Sequence of chain 1.A:
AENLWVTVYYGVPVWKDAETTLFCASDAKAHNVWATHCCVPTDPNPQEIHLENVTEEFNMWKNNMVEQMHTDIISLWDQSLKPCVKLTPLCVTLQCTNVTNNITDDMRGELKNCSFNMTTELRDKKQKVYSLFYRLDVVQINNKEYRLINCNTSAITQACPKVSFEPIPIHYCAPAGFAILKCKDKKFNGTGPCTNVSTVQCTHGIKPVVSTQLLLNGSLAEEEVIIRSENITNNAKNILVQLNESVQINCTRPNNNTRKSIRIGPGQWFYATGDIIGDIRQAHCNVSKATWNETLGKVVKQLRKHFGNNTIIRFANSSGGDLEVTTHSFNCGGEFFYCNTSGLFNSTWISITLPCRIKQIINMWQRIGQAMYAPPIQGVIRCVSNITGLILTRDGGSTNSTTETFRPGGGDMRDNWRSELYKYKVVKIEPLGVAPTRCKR

Binding-site contacts:
Ligand atom N2 contacts residue ASN308 of chain 1.A at 2.8 Å (h-bond).
Ligand atom C8 contacts residue ASN308 of chain 1.A at 4.3 Å.
Ligand atom C1 contacts residue ASN308 of chain 1.A at 1.5 Å.
Ligand atom C6 contacts residue THR363 of chain 1.A at 3.8 Å.
Ligand atom C4 contacts residue ASN308 of chain 1.A at 4.2 Å.
Ligand atom C2 contacts residue ASN308 of chain 1.A at 2.5 Å.
Ligand atom O7 contacts residue ASN308 of chain 1.A at 3.7 Å.
Ligand atom O6 contacts residue THR363 of chain 1.A at 3.0 Å (h-bond).
Ligand atom C5 contacts residue ASN308 of chain 1.A at 3.7 Å.
Ligand atom C6 contacts residue TRP364 of chain 1.A at 4.3 Å (hydrophobic).
Ligand atom O5 contacts residue ASN308 of chain 1.A at 2.5 Å (h-bond).
Ligand atom C3 contacts residue ASN308 of chain 1.A at 3.8 Å.
Ligand atom C4 contacts residue TRP364 of chain 1.A at 4.3 Å (hydrophobic).
Ligand atom C6 contacts residue SER362 of chain 1.A at 4.5 Å.
Ligand atom O5 contacts residue TRP364 of chain 1.A at 4.2 Å.
Ligand atom O6 contacts residue TRP364 of chain 1.A at 4.5 Å.
Ligand atom C7 contacts residue ASN308 of chain 1.A at 3.7 Å.

A protein and the small-molecule ligand that binds it are described below.
Small molecule (SMILES): CC(=O)N[C@@H]1[C@@H](O)[C@H](O)[C@@H](CO)O[C@H]1O